Sequence of chain 7.C:
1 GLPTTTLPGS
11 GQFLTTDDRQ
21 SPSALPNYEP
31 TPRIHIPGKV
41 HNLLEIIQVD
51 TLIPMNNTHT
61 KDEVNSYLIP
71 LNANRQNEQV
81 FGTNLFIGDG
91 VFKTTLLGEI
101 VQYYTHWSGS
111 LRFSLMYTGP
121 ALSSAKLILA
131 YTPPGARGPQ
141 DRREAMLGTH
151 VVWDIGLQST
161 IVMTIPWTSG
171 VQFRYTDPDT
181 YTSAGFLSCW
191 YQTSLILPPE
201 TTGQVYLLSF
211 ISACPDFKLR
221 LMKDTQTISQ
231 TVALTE

This protein binds this small molecule.
Small molecule (SMILES): Cc1cc(CCCCCOc2ccc(C3=NCCO3)cc2)on1

Sequence of chain 7.A:
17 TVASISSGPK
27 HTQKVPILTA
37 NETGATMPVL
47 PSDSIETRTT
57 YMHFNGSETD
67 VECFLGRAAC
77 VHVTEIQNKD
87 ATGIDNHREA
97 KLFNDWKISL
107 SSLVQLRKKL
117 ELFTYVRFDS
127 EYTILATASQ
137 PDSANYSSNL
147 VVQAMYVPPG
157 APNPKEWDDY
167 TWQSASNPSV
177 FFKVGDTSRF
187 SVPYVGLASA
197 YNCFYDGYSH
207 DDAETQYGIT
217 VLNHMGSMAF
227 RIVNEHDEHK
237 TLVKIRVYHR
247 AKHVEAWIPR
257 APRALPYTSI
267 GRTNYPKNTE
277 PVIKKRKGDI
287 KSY

Binding-site contacts:
Ligand atom C1B contacts residue ILE104 of chain 7.A at 4.0 Å (hydrophobic).
Ligand atom N2 contacts residue LEU106 of chain 7.A at 3.8 Å.
Ligand atom C5A contacts residue VAL176 of chain 7.A at 3.6 Å (hydrophobic).
Ligand atom C5B contacts residue PHE186 of chain 7.A at 3.9 Å (hydrophobic).
Ligand atom O1B contacts residue TYR128 of chain 7.A at 3.4 Å (h-bond).
Ligand atom C4 contacts residue TYR197 of chain 7.A at 3.8 Å (hydrophobic).
Ligand atom N3A contacts residue ALA24 of chain 7.C at 3.8 Å.
Ligand atom C1C contacts residue LEU106 of chain 7.A at 3.8 Å (hydrophobic).
Ligand atom C5C contacts residue VAL191 of chain 7.A at 3.8 Å (hydrophobic).
Ligand atom C6B contacts residue TYR128 of chain 7.A at 3.3 Å (hydrophobic).
Ligand atom C4B contacts residue PHE186 of chain 7.A at 3.6 Å (hydrophobic).
Ligand atom C3B contacts residue TYR152 of chain 7.A at 3.7 Å (hydrophobic).
Ligand atom N3A contacts residue PRO174 of chain 7.A at 3.7 Å.
Ligand atom C1B contacts residue VAL188 of chain 7.A at 3.8 Å (hydrophobic).
Ligand atom C5A contacts residue PHE186 of chain 7.A at 3.5 Å (hydrophobic).
Ligand atom C1B contacts residue TYR128 of chain 7.A at 3.6 Å (hydrophobic).
Ligand atom C2A contacts residue TYR152 of chain 7.A at 3.6 Å (hydrophobic).
Ligand atom C2A contacts residue PHE186 of chain 7.A at 3.3 Å (hydrophobic).
Ligand atom C6B contacts residue ILE104 of chain 7.A at 3.6 Å (hydrophobic).
Ligand atom C5B contacts residue MET224 of chain 7.A at 3.8 Å (hydrophobic).
Ligand atom C4B contacts residue TYR152 of chain 7.A at 3.8 Å (hydrophobic).
Ligand atom N3A contacts residue PHE186 of chain 7.A at 4.0 Å.
Ligand atom C4C contacts residue VAL191 of chain 7.A at 3.0 Å (hydrophobic).
Ligand atom N3A contacts residue TYR152 of chain 7.A at 3.5 Å.
Ligand atom C4 contacts residue LEU106 of chain 7.A at 3.9 Å (hydrophobic).
Ligand atom O1A contacts residue PHE186 of chain 7.A at 3.0 Å.
Ligand atom O1 contacts residue LEU106 of chain 7.A at 3.8 Å.
Ligand atom C5A contacts residue ALA150 of chain 7.A at 3.6 Å (hydrophobic).
Ligand atom C2C contacts residue MET221 of chain 7.A at 4.0 Å (hydrophobic).
Ligand atom C2C contacts residue TYR197 of chain 7.A at 3.7 Å (hydrophobic).
Ligand atom C5 contacts residue LEU106 of chain 7.A at 3.8 Å (hydrophobic).
Ligand atom C3B contacts residue VAL188 of chain 7.A at 3.8 Å (hydrophobic).
Ligand atom C1C contacts residue TYR128 of chain 7.A at 3.7 Å (hydrophobic).
Ligand atom O1 contacts residue MET221 of chain 7.A at 3.9 Å.
Ligand atom C2B contacts residue VAL188 of chain 7.A at 3.5 Å (hydrophobic).
Ligand atom C5B contacts residue TYR128 of chain 7.A at 4.0 Å (hydrophobic).
Ligand atom C4A contacts residue PRO174 of chain 7.A at 3.1 Å (hydrophobic).
Ligand atom C4C contacts residue VAL188 of chain 7.A at 3.7 Å (hydrophobic).
Ligand atom O1B contacts residue ILE104 of chain 7.A at 3.9 Å.
Ligand atom C3C contacts residue TYR128 of chain 7.A at 3.4 Å (hydrophobic).